The protein below binds the small molecule below.
Small molecule (SMILES): Cc1cccc(F)c1-c1cc2c(cnn2-c2ccc(N3CCN(C)CC3)cc2)cc1C#N

Sequence of chain 1.B:
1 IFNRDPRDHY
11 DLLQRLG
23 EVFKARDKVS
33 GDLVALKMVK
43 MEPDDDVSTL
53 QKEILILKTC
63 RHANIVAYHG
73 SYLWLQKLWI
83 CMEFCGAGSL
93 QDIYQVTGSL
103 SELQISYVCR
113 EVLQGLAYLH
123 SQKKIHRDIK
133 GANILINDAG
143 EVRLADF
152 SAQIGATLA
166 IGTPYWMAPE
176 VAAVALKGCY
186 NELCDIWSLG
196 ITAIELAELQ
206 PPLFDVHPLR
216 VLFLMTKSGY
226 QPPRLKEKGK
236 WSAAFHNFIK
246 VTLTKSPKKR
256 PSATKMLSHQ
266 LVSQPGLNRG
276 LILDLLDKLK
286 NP

Binding-site contacts:
Ligand atom C9 contacts residue ALA37 of chain 1.B at 3.7 Å (hydrophobic).
Ligand atom C30 contacts residue VAL24 of chain 1.B at 3.4 Å (hydrophobic).
Ligand atom C3 contacts residue MET84 of chain 1.B at 3.9 Å (hydrophobic).
Ligand atom C32 contacts residue ALA134 of chain 1.B at 3.4 Å (hydrophobic).
Ligand atom C9 contacts residue CYS87 of chain 1.B at 3.6 Å (hydrophobic).
Ligand atom C32 contacts residue LEU137 of chain 1.B at 4.0 Å (hydrophobic).
Ligand atom N24 contacts residue MET84 of chain 1.B at 3.5 Å (h-bond).
Ligand atom N24 contacts residue ALA147 of chain 1.B at 3.8 Å.
Ligand atom C13 contacts residue LEU16 of chain 1.B at 4.0 Å (hydrophobic).
Ligand atom C21 contacts residue GLY90 of chain 1.B at 3.8 Å.
Ligand atom C30 contacts residue LYS39 of chain 1.B at 3.9 Å.
Ligand atom C3 contacts residue LEU137 of chain 1.B at 3.4 Å (hydrophobic).
Ligand atom C11 contacts residue CYS87 of chain 1.B at 3.3 Å (hydrophobic).
Ligand atom C14 contacts residue ASP94 of chain 1.B at 3.9 Å.
Ligand atom C10 contacts residue CYS87 of chain 1.B at 3.6 Å (hydrophobic).
Ligand atom C9 contacts residue GLU85 of chain 1.B at 3.4 Å.
Ligand atom C12 contacts residue LEU16 of chain 1.B at 3.5 Å (hydrophobic).
Ligand atom C29 contacts residue LYS39 of chain 1.B at 3.7 Å.
Ligand atom C9 contacts residue LEU137 of chain 1.B at 3.5 Å (hydrophobic).
Ligand atom C13 contacts residue GLY90 of chain 1.B at 3.9 Å.
Ligand atom C2 contacts residue MET84 of chain 1.B at 3.9 Å (hydrophobic).
Ligand atom F31 contacts residue VAL24 of chain 1.B at 3.1 Å.
Ligand atom C15 contacts residue GLY90 of chain 1.B at 3.8 Å.
Ligand atom C29 contacts residue VAL24 of chain 1.B at 3.5 Å (hydrophobic).
Ligand atom N8 contacts residue LEU137 of chain 1.B at 4.0 Å.
Ligand atom C4 contacts residue LEU137 of chain 1.B at 3.2 Å (hydrophobic).
Ligand atom C14 contacts residue GLY90 of chain 1.B at 3.4 Å.
Ligand atom F31 contacts residue LYS39 of chain 1.B at 3.5 Å.
Ligand atom C11 contacts residue LEU16 of chain 1.B at 3.5 Å (hydrophobic).
Ligand atom C23 contacts residue MET84 of chain 1.B at 3.5 Å (hydrophobic).
Ligand atom N8 contacts residue CYS87 of chain 1.B at 3.2 Å (h-bond).
Ligand atom C5 contacts residue LEU137 of chain 1.B at 3.6 Å (hydrophobic).
Ligand atom N24 contacts residue ASP148 of chain 1.B at 3.0 Å (salt-bridge).
Ligand atom C23 contacts residue ALA147 of chain 1.B at 3.8 Å (hydrophobic).
Ligand atom F31 contacts residue MET84 of chain 1.B at 3.8 Å.
Ligand atom C21 contacts residue GLY88 of chain 1.B at 3.6 Å.
Ligand atom C12 contacts residue CYS87 of chain 1.B at 3.7 Å (hydrophobic).
Ligand atom C2 contacts residue LEU137 of chain 1.B at 4.0 Å (hydrophobic).
Ligand atom C11 contacts residue PHE86 of chain 1.B at 4.0 Å (hydrophobic).
Ligand atom N8 contacts residue ALA37 of chain 1.B at 4.0 Å.